Sequence of chain 1.A:
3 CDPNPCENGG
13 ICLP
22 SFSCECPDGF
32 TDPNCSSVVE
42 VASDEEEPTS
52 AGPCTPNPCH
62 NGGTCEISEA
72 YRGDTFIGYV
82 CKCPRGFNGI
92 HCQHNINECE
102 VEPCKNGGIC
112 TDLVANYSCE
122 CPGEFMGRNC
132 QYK

This protein binds this small molecule.
Small molecule (SMILES): CC(=O)N[C@@H]1[C@@H](O)[C@@H](O)[C@@H](CO)O[C@H]1O

Binding-site contacts:
Ligand atom O4 contacts residue THR50 of chain 1.A at 4.0 Å.
Ligand atom C1 contacts residue THR50 of chain 1.A at 1.4 Å.
Ligand atom C1 contacts residue SER51 of chain 1.A at 4.3 Å.
Ligand atom C8 contacts residue THR50 of chain 1.A at 3.9 Å.
Ligand atom C5 contacts residue THR50 of chain 1.A at 3.6 Å.
Ligand atom O5 contacts residue THR50 of chain 1.A at 2.3 Å (h-bond).
Ligand atom O5 contacts residue SER51 of chain 1.A at 4.5 Å.
Ligand atom C2 contacts residue THR50 of chain 1.A at 2.1 Å.
Ligand atom C6 contacts residue THR50 of chain 1.A at 4.3 Å.
Ligand atom C4 contacts residue THR50 of chain 1.A at 3.9 Å.
Ligand atom C7 contacts residue THR50 of chain 1.A at 3.9 Å.
Ligand atom N2 contacts residue THR50 of chain 1.A at 2.7 Å (h-bond).
Ligand atom C3 contacts residue THR50 of chain 1.A at 3.5 Å.
Ligand atom O3 contacts residue THR50 of chain 1.A at 4.5 Å.